A small-molecule ligand and the protein it binds are described below.
Small molecule (SMILES): Cc1nc(/N=N/c2ccc(C(=O)O)cc2)c(COP(=O)(O)O)c(C=O)c1O

Sequence of chain 1.A:
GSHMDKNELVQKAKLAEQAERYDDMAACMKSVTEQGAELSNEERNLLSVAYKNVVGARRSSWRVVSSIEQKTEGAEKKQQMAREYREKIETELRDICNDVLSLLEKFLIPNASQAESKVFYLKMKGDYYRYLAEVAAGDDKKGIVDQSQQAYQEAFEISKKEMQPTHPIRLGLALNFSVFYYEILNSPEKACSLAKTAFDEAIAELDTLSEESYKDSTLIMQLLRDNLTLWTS

Binding-site contacts:
Ligand atom N2 contacts residue LYS123 of chain 1.A at 2.9 Å (salt-bridge).
Ligand atom P1 contacts residue ASN176 of chain 1.A at 4.3 Å.
Ligand atom N3 contacts residue GLY172 of chain 1.A at 3.9 Å.
Ligand atom N2 contacts residue GLY172 of chain 1.A at 4.1 Å.
Ligand atom O6 contacts residue LYS52 of chain 1.A at 4.2 Å.
Ligand atom O3 contacts residue LYS123 of chain 1.A at 4.4 Å.
Ligand atom C3 contacts residue GLY172 of chain 1.A at 4.0 Å.
Ligand atom C2 contacts residue LYS123 of chain 1.A at 4.2 Å.
Ligand atom C4 contacts residue LEU175 of chain 1.A at 4.2 Å (hydrophobic).
Ligand atom C2 contacts residue PRO168 of chain 1.A at 4.5 Å (hydrophobic).
Ligand atom O4 contacts residue ASN176 of chain 1.A at 4.1 Å.
Ligand atom O2 contacts residue ILE220 of chain 1.A at 3.5 Å.
Ligand atom N2 contacts residue ILE220 of chain 1.A at 4.3 Å.
Ligand atom C7 contacts residue PRO168 of chain 1.A at 4.2 Å (hydrophobic).
Ligand atom O5 contacts residue ASP127 of chain 1.A at 4.2 Å.
Ligand atom O1 contacts residue LEU223 of chain 1.A at 3.9 Å.
Ligand atom C8 contacts residue ASN176 of chain 1.A at 3.9 Å.
Ligand atom C5 contacts residue ILE220 of chain 1.A at 4.1 Å (hydrophobic).
Ligand atom C4 contacts residue LYS123 of chain 1.A at 3.7 Å.
Ligand atom C8 contacts residue LYS123 of chain 1.A at 4.2 Å.
Ligand atom C6 contacts residue ILE220 of chain 1.A at 4.3 Å (hydrophobic).
Ligand atom C8 contacts residue LEU175 of chain 1.A at 3.5 Å (hydrophobic).
Ligand atom O5 contacts residue ASN176 of chain 1.A at 3.5 Å (h-bond).
Ligand atom C2 contacts residue ILE220 of chain 1.A at 3.6 Å (hydrophobic).
Ligand atom C1 contacts residue ILE220 of chain 1.A at 3.5 Å (hydrophobic).
Ligand atom N3 contacts residue LYS123 of chain 1.A at 1.2 Å (salt-bridge).
Ligand atom O3 contacts residue ASN176 of chain 1.A at 4.3 Å.
Ligand atom C7 contacts residue ILE220 of chain 1.A at 3.8 Å (hydrophobic).
Ligand atom C3 contacts residue LYS123 of chain 1.A at 2.4 Å.
Ligand atom C6 contacts residue LEU223 of chain 1.A at 3.7 Å (hydrophobic).
Ligand atom N3 contacts residue ASN176 of chain 1.A at 4.0 Å.